Sequence of chain 1.B:
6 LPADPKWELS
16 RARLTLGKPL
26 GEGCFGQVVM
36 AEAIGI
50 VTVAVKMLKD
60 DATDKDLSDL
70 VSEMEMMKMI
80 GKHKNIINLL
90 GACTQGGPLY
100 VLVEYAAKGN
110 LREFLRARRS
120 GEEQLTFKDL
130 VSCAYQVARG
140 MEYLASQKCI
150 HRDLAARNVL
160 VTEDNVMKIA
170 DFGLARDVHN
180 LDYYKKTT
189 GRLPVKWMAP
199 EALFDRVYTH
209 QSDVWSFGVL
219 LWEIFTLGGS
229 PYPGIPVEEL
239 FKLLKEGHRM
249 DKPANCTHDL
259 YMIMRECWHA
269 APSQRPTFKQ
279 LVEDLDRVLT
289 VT

Binding-site contacts:
Ligand atom C20 contacts residue CYS29 of chain 1.B at 1.8 Å (hydrophobic).
Ligand atom O1 contacts residue TYR104 of chain 1.B at 3.6 Å.
Ligand atom N2 contacts residue GLU72 of chain 1.B at 3.8 Å.
Ligand atom C10 contacts residue VAL100 of chain 1.B at 3.6 Å (hydrophobic).
Ligand atom C9 contacts residue GLU72 of chain 1.B at 3.1 Å.
Ligand atom C1 contacts residue ALA105 of chain 1.B at 3.7 Å (hydrophobic).
Ligand atom N1 contacts residue GLU103 of chain 1.B at 3.2 Å (salt-bridge).
Ligand atom N3 contacts residue GLU72 of chain 1.B at 3.6 Å (salt-bridge).
Ligand atom N1 contacts residue ALA53 of chain 1.B at 3.3 Å.
Ligand atom C4 contacts residue LEU159 of chain 1.B at 3.7 Å (hydrophobic).
Ligand atom C19 contacts residue CYS29 of chain 1.B at 2.6 Å (hydrophobic).
Ligand atom N2 contacts residue ASP170 of chain 1.B at 3.1 Å (salt-bridge).
Ligand atom C11 contacts residue MET76 of chain 1.B at 3.7 Å (hydrophobic).
Ligand atom O1 contacts residue ALA105 of chain 1.B at 2.8 Å (h-bond).
Ligand atom C6 contacts residue VAL102 of chain 1.B at 3.5 Å (hydrophobic).
Ligand atom C19 contacts residue PHE30 of chain 1.B at 3.1 Å (hydrophobic).
Ligand atom CL1 contacts residue ALA53 of chain 1.B at 3.7 Å.
Ligand atom C12 contacts residue GLU72 of chain 1.B at 3.6 Å.
Ligand atom N3 contacts residue VAL102 of chain 1.B at 3.7 Å.
Ligand atom C15 contacts residue VAL102 of chain 1.B at 3.4 Å (hydrophobic).
Ligand atom CL1 contacts residue VAL102 of chain 1.B at 3.7 Å.
Ligand atom C12 contacts residue LEU69 of chain 1.B at 3.6 Å (hydrophobic).
Ligand atom CL1 contacts residue VAL33 of chain 1.B at 3.4 Å.
Ligand atom C17 contacts residue LEU25 of chain 1.B at 3.5 Å (hydrophobic).
Ligand atom C11 contacts residue GLU72 of chain 1.B at 3.4 Å.
Ligand atom C26 contacts residue TYR104 of chain 1.B at 3.5 Å (hydrophobic).
Ligand atom CL1 contacts residue LYS55 of chain 1.B at 3.6 Å.
Ligand atom C12 contacts residue VAL100 of chain 1.B at 3.7 Å (hydrophobic).
Ligand atom N1 contacts residue LEU159 of chain 1.B at 3.6 Å.
Ligand atom CL1 contacts residue VAL54 of chain 1.B at 3.6 Å.
Ligand atom C7 contacts residue PHE30 of chain 1.B at 3.3 Å (hydrophobic).
Ligand atom C12 contacts residue LYS55 of chain 1.B at 3.6 Å.
Ligand atom C18 contacts residue CYS29 of chain 1.B at 3.3 Å (hydrophobic).
Ligand atom C14 contacts residue VAL102 of chain 1.B at 3.5 Å (hydrophobic).
Ligand atom C9 contacts residue MET76 of chain 1.B at 3.4 Å (hydrophobic).
Ligand atom O2 contacts residue CYS29 of chain 1.B at 3.4 Å (h-bond).
Ligand atom C26 contacts residue ALA105 of chain 1.B at 3.0 Å (hydrophobic).
Ligand atom C23 contacts residue ASN109 of chain 1.B at 3.8 Å.
Ligand atom C13 contacts residue VAL102 of chain 1.B at 3.5 Å (hydrophobic).
Ligand atom C14 contacts residue LYS55 of chain 1.B at 3.6 Å.

A protein and the small-molecule ligand that binds it are described below.
Small molecule (SMILES): CCC(=O)N1C[C@@H](n2nc(C#Cc3cc4ncn(C5CC5)c4cc3Cl)c(C(N)=O)c2NC)C[C@@H]1COC